A small-molecule ligand and the protein it binds are described below.
Small molecule (SMILES): CC(=O)N[C@@H]1[C@@H](O)[C@H](O)[C@@H](CO)O[C@H]1O

Sequence of chain 1.D:
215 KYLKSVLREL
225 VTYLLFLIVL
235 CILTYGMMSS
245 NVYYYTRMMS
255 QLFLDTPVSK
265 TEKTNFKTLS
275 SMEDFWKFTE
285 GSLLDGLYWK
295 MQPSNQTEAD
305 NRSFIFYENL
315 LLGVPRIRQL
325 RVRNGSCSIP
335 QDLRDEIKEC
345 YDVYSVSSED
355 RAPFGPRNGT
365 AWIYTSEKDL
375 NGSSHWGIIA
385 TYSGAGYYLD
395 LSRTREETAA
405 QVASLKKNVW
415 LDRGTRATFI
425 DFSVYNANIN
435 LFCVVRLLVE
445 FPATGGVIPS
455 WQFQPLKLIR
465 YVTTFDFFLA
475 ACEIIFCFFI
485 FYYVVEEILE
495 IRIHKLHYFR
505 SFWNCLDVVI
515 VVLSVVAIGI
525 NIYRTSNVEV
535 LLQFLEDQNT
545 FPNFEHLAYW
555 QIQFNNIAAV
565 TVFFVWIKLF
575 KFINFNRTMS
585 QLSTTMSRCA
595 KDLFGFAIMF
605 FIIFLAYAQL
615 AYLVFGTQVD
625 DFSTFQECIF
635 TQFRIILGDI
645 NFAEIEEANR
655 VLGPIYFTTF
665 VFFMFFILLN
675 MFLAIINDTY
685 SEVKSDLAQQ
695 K

Binding-site contacts:
Ligand atom N2 contacts residue ASN328 of chain 1.D at 3.0 Å (h-bond).
Ligand atom O5 contacts residue GLY329 of chain 1.D at 4.1 Å.
Ligand atom C4 contacts residue ASN328 of chain 1.D at 3.8 Å.
Ligand atom C6 contacts residue ASN328 of chain 1.D at 3.4 Å.
Ligand atom O7 contacts residue ASN328 of chain 1.D at 3.6 Å.
Ligand atom C6 contacts residue CYS344 of chain 1.D at 4.0 Å (hydrophobic).
Ligand atom O6 contacts residue GLU343 of chain 1.D at 3.3 Å.
Ligand atom C5 contacts residue ASN328 of chain 1.D at 3.2 Å.
Ligand atom C5 contacts residue LYS342 of chain 1.D at 4.0 Å.
Ligand atom C6 contacts residue LYS342 of chain 1.D at 2.9 Å.
Ligand atom C7 contacts residue ASN328 of chain 1.D at 3.6 Å.
Ligand atom C1 contacts residue ASN328 of chain 1.D at 1.2 Å.
Ligand atom C4 contacts residue LYS342 of chain 1.D at 4.4 Å.
Ligand atom C5 contacts residue GLU343 of chain 1.D at 4.5 Å.
Ligand atom O5 contacts residue ASN328 of chain 1.D at 1.9 Å (h-bond).
Ligand atom C3 contacts residue ASN328 of chain 1.D at 3.5 Å.
Ligand atom C6 contacts residue GLU343 of chain 1.D at 3.3 Å.
Ligand atom O6 contacts residue ASN328 of chain 1.D at 2.6 Å (h-bond).
Ligand atom O6 contacts residue GLY329 of chain 1.D at 3.4 Å (h-bond).
Ligand atom O6 contacts residue CYS344 of chain 1.D at 3.1 Å (h-bond).
Ligand atom O6 contacts residue LYS342 of chain 1.D at 3.8 Å.
Ligand atom C2 contacts residue ASN328 of chain 1.D at 2.2 Å.
Ligand atom O4 contacts residue LYS342 of chain 1.D at 3.3 Å.